Sequence of chain 1.A:
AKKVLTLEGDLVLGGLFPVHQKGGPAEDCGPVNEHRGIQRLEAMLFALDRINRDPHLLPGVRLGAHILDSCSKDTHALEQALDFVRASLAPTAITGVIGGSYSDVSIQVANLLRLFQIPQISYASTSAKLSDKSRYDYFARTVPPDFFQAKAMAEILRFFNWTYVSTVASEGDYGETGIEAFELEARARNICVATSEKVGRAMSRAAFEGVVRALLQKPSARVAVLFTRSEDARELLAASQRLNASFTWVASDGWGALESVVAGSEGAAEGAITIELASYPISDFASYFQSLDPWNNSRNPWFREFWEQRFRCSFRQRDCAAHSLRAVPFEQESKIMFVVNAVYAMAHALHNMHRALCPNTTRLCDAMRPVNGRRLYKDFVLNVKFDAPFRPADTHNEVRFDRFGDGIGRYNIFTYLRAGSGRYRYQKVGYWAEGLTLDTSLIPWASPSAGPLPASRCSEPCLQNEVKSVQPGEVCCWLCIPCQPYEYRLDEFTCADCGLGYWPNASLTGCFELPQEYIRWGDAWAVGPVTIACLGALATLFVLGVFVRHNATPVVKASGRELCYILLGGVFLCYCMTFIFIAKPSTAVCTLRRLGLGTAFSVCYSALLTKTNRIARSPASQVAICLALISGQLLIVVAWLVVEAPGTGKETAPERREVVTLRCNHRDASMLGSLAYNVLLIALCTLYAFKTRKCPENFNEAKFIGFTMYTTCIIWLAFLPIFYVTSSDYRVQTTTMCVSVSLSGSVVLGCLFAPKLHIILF

The protein below binds the small molecule below.
Small molecule (SMILES): N[C@](CC1c2ccccc2Oc2ccccc21)(C(=O)O)[C@H]1C[C@@H]1C(=O)O

Binding-site contacts:
Ligand atom CAS contacts residue TYR208 of chain 1.A at 3.3 Å (hydrophobic).
Ligand atom CAX contacts residue ALA158 of chain 1.A at 3.6 Å (hydrophobic).
Ligand atom CAH contacts residue SER137 of chain 1.A at 3.0 Å.
Ligand atom OAE contacts residue SER137 of chain 1.A at 3.2 Å (h-bond).
Ligand atom CAN contacts residue THR160 of chain 1.A at 3.0 Å.
Ligand atom CAJ contacts residue TYR208 of chain 1.A at 3.2 Å (hydrophobic).
Ligand atom CAX contacts residue SER135 of chain 1.A at 3.7 Å.
Ligand atom CAQ contacts residue SER135 of chain 1.A at 3.3 Å.
Ligand atom OAB contacts residue TYR136 of chain 1.A at 3.5 Å.
Ligand atom CAF contacts residue TYR208 of chain 1.A at 3.9 Å (hydrophobic).
Ligand atom CAY contacts residue THR160 of chain 1.A at 3.4 Å.
Ligand atom NAA contacts residue ALA158 of chain 1.A at 2.5 Å (h-bond).
Ligand atom CAK contacts residue ARG263 of chain 1.A at 3.7 Å.
Ligand atom CAL contacts residue ASP180 of chain 1.A at 3.7 Å.
Ligand atom CAR contacts residue THR160 of chain 1.A at 3.7 Å.
Ligand atom CAO contacts residue LYS369 of chain 1.A at 3.4 Å.
Ligand atom NAA contacts residue THR160 of chain 1.A at 3.0 Å (h-bond).
Ligand atom OAC contacts residue SER159 of chain 1.A at 3.3 Å.
Ligand atom OAD contacts residue SER135 of chain 1.A at 3.1 Å (h-bond).
Ligand atom OAC contacts residue ALA158 of chain 1.A at 3.6 Å (h-bond).
Ligand atom OAP contacts residue TYR208 of chain 1.A at 3.4 Å.
Ligand atom NAA contacts residue LYS369 of chain 1.A at 3.2 Å (salt-bridge).
Ligand atom OAC contacts residue THR160 of chain 1.A at 2.6 Å (h-bond).
Ligand atom CAY contacts residue ALA158 of chain 1.A at 3.5 Å (hydrophobic).
Ligand atom OAE contacts residue TYR136 of chain 1.A at 3.6 Å.
Ligand atom OAD contacts residue ALA158 of chain 1.A at 3.9 Å.
Ligand atom CAR contacts residue ALA158 of chain 1.A at 3.5 Å (hydrophobic).
Ligand atom OAB contacts residue SER135 of chain 1.A at 3.3 Å (h-bond).
Ligand atom OAC contacts residue SER137 of chain 1.A at 2.6 Å (h-bond).
Ligand atom OAD contacts residue ARG49 of chain 1.A at 3.8 Å.
Ligand atom CAT contacts residue TYR208 of chain 1.A at 3.4 Å (hydrophobic).
Ligand atom OAC contacts residue SER161 of chain 1.A at 3.7 Å.
Ligand atom OAE contacts residue SER135 of chain 1.A at 3.3 Å (h-bond).
Ligand atom CAL contacts residue SER137 of chain 1.A at 3.0 Å.
Ligand atom OAB contacts residue ARG49 of chain 1.A at 3.8 Å.
Ligand atom CAR contacts residue SER137 of chain 1.A at 3.2 Å.
Ligand atom CAK contacts residue TYR208 of chain 1.A at 3.4 Å (hydrophobic).
Ligand atom CAG contacts residue TYR208 of chain 1.A at 3.4 Å (hydrophobic).
Ligand atom CAX contacts residue LYS369 of chain 1.A at 3.1 Å.
Ligand atom OAD contacts residue ARG53 of chain 1.A at 3.4 Å (salt-bridge).